A small-molecule ligand and the protein it binds are described below.
Small molecule (SMILES): CCN1N=C(C(F)(F)F)CC1=O

Sequence of chain 1.B:
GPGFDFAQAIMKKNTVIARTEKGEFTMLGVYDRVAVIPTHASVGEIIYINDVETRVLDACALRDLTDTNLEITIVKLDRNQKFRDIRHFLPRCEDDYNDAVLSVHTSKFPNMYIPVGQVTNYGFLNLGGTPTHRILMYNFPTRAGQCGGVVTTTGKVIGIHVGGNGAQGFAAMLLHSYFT

Binding-site contacts:
Ligand atom C3 contacts residue THR21 of chain 1.B at 3.2 Å.
Ligand atom F1 contacts residue ARG20 of chain 1.B at 3.8 Å.
Ligand atom C5 contacts residue GLU22 of chain 1.B at 4.0 Å.
Ligand atom C4 contacts residue ARG20 of chain 1.B at 3.5 Å.
Ligand atom C4 contacts residue TYR49 of chain 1.B at 3.9 Å (hydrophobic).
Ligand atom C3 contacts residue TYR49 of chain 1.B at 3.6 Å (hydrophobic).
Ligand atom F contacts residue TYR49 of chain 1.B at 3.4 Å.
Ligand atom F2 contacts residue ILE47 of chain 1.B at 3.5 Å.
Ligand atom C5 contacts residue ILE47 of chain 1.B at 3.5 Å (hydrophobic).
Ligand atom F1 contacts residue ILE48 of chain 1.B at 4.3 Å.
Ligand atom C contacts residue TYR49 of chain 1.B at 4.4 Å (hydrophobic).
Ligand atom F1 contacts residue GLU22 of chain 1.B at 3.1 Å.
Ligand atom F contacts residue ILE48 of chain 1.B at 3.6 Å.
Ligand atom C5 contacts residue ARG20 of chain 1.B at 4.3 Å.
Ligand atom C3 contacts residue GLU22 of chain 1.B at 3.7 Å.
Ligand atom C contacts residue ARG20 of chain 1.B at 4.1 Å.
Ligand atom N contacts residue TYR49 of chain 1.B at 3.9 Å.
Ligand atom C5 contacts residue THR21 of chain 1.B at 4.2 Å.
Ligand atom O contacts residue THR21 of chain 1.B at 4.1 Å.
Ligand atom F1 contacts residue ILE47 of chain 1.B at 3.3 Å.
Ligand atom O contacts residue TYR49 of chain 1.B at 4.4 Å.
Ligand atom C2 contacts residue TYR49 of chain 1.B at 3.6 Å (hydrophobic).
Ligand atom C4 contacts residue THR21 of chain 1.B at 3.9 Å.
Ligand atom O contacts residue ARG20 of chain 1.B at 2.8 Å (salt-bridge).
Ligand atom F1 contacts residue THR21 of chain 1.B at 3.2 Å.
Ligand atom F2 contacts residue GLU22 of chain 1.B at 4.5 Å.
Ligand atom C2 contacts residue GLU22 of chain 1.B at 4.0 Å.
Ligand atom N contacts residue ARG20 of chain 1.B at 4.4 Å.
Ligand atom C5 contacts residue TYR49 of chain 1.B at 4.1 Å (hydrophobic).
Ligand atom F contacts residue ARG20 of chain 1.B at 4.1 Å.
Ligand atom C2 contacts residue THR21 of chain 1.B at 4.1 Å.
Ligand atom C3 contacts residue ARG20 of chain 1.B at 3.6 Å.
Ligand atom C2 contacts residue ARG20 of chain 1.B at 4.5 Å.
Ligand atom N1 contacts residue TYR49 of chain 1.B at 3.7 Å.
Ligand atom F contacts residue ILE47 of chain 1.B at 2.9 Å.